Binding-site contacts:
Ligand atom C2 contacts residue ARG82 of chain 1.D at 4.1 Å.
Ligand atom C4 contacts residue ASN219 of chain 1.D at 4.2 Å.
Ligand atom C5 contacts residue ASN219 of chain 1.D at 3.7 Å.
Ligand atom C2 contacts residue ASN219 of chain 1.D at 2.4 Å.
Ligand atom C8 contacts residue PRO83 of chain 1.D at 4.0 Å (hydrophobic).
Ligand atom O6 contacts residue PHE80 of chain 1.D at 3.8 Å.
Ligand atom C5 contacts residue PHE80 of chain 1.D at 4.1 Å (hydrophobic).
Ligand atom O5 contacts residue PHE80 of chain 1.D at 3.8 Å.
Ligand atom O7 contacts residue ASN219 of chain 1.D at 4.0 Å.
Ligand atom C7 contacts residue PRO83 of chain 1.D at 4.2 Å (hydrophobic).
Ligand atom C1 contacts residue ARG82 of chain 1.D at 3.9 Å.
Ligand atom C8 contacts residue GLN217 of chain 1.D at 3.0 Å.
Ligand atom C8 contacts residue ASN219 of chain 1.D at 3.8 Å.
Ligand atom C3 contacts residue ASN219 of chain 1.D at 3.8 Å.
Ligand atom C6 contacts residue PHE80 of chain 1.D at 3.3 Å (hydrophobic).
Ligand atom C7 contacts residue GLN217 of chain 1.D at 4.3 Å.
Ligand atom C1 contacts residue ASN219 of chain 1.D at 1.4 Å.
Ligand atom O7 contacts residue PRO83 of chain 1.D at 4.1 Å.
Ligand atom O5 contacts residue ASN219 of chain 1.D at 2.4 Å (h-bond).
Ligand atom C7 contacts residue ASN219 of chain 1.D at 3.3 Å.
Ligand atom O5 contacts residue ARG82 of chain 1.D at 3.9 Å.
Ligand atom O7 contacts residue ARG82 of chain 1.D at 4.3 Å.
Ligand atom N2 contacts residue ASN219 of chain 1.D at 2.8 Å (h-bond).

Sequence of chain 1.D:
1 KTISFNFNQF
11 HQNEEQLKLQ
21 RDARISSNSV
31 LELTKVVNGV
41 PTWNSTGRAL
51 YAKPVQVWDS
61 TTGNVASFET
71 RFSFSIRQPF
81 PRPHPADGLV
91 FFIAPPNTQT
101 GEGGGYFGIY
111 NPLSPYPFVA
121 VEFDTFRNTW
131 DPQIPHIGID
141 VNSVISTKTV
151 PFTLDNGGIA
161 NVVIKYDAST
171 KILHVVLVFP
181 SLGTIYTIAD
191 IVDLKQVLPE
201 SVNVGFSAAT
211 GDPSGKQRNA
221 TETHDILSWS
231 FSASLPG

The small molecule below binds the protein below.
Small molecule (SMILES): CC(=O)N[C@H]1[C@H](O[C@H]2[C@H](O[C@@H]3O[C@@H](C)[C@@H](O)[C@@H](O)[C@@H]3O)[C@@H](NC(C)=O)CO[C@@H]2CO)O[C@H](CO)[C@@H](O[C@@H]2O[C@H](CO)[C@@H](O)[C@H](O)[C@@H]2O)[C@@H]1O